A protein and the small-molecule ligand that binds it are described below.
Small molecule (SMILES): Nc1ncnc2c1ncn2[C@@H]1O[C@H](CO[P](=O)(O)OC(=O)[C@@H](N)Cc2c[nH]c3ccccc23)[C@@H](O)[C@H]1O

Binding-site contacts:
Ligand atom O5' contacts residue ASN20 of chain 1.B at 3.4 Å (h-bond).
Ligand atom C8 contacts residue EDO1 of chain 1.E at 3.2 Å.
Ligand atom C4 contacts residue GLY19 of chain 1.B at 3.4 Å.
Ligand atom NE1 contacts residue ASP135 of chain 1.B at 3.0 Å (salt-bridge).
Ligand atom N3 contacts residue ALA184 of chain 1.B at 3.6 Å.
Ligand atom CZ3 contacts residue SER8 of chain 1.B at 3.6 Å.
Ligand atom NH3 contacts residue GLN150 of chain 1.B at 3.1 Å (h-bond).
Ligand atom O2P contacts residue LYS198 of chain 1.B at 3.4 Å.
Ligand atom NH3 contacts residue TYR128 of chain 1.B at 2.7 Å (h-bond).
Ligand atom N1 contacts residue GLY19 of chain 1.B at 3.5 Å (h-bond).
Ligand atom C2 contacts residue ALA184 of chain 1.B at 3.2 Å (hydrophobic).
Ligand atom N6 contacts residue MET196 of chain 1.B at 2.9 Å (h-bond).
Ligand atom O2' contacts residue GLY147 of chain 1.B at 2.8 Å (h-bond).
Ligand atom O2' contacts residue ASP149 of chain 1.B at 2.6 Å (salt-bridge).
Ligand atom CB contacts residue GLY9 of chain 1.B at 3.6 Å.
Ligand atom O3' contacts residue GLY147 of chain 1.B at 3.3 Å (h-bond).
Ligand atom N6 contacts residue LYS195 of chain 1.B at 3.3 Å.
Ligand atom O2P contacts residue EDO1 of chain 1.E at 2.9 Å (h-bond).
Ligand atom C2' contacts residue ASP149 of chain 1.B at 3.4 Å.
Ligand atom O3' contacts residue VAL146 of chain 1.B at 3.3 Å.
Ligand atom N6 contacts residue VAL186 of chain 1.B at 2.9 Å (h-bond).
Ligand atom N3 contacts residue GLY23 of chain 1.B at 3.6 Å.
Ligand atom N1 contacts residue ARG185 of chain 1.B at 3.6 Å.
Ligand atom O1P contacts residue LYS198 of chain 1.B at 3.3 Å.
Ligand atom N1 contacts residue VAL186 of chain 1.B at 2.9 Å (h-bond).
Ligand atom C2 contacts residue GLY19 of chain 1.B at 3.0 Å.
Ligand atom CE3 contacts residue GLY9 of chain 1.B at 3.5 Å.
Ligand atom C8 contacts residue ASN20 of chain 1.B at 3.2 Å.
Ligand atom CZ3 contacts residue GLY9 of chain 1.B at 3.6 Å.
Ligand atom C5' contacts residue ASN20 of chain 1.B at 3.4 Å.
Ligand atom O1P contacts residue GLN11 of chain 1.B at 3.0 Å (h-bond).
Ligand atom O1P contacts residue ALA10 of chain 1.B at 3.6 Å.
Ligand atom O4' contacts residue ASN20 of chain 1.B at 3.1 Å (h-bond).
Ligand atom O contacts residue GLN150 of chain 1.B at 2.7 Å (h-bond).
Ligand atom N7 contacts residue LYS195 of chain 1.B at 3.1 Å (salt-bridge).
Ligand atom NH3 contacts residue MET132 of chain 1.B at 3.5 Å (h-bond).
Ligand atom O2' contacts residue GLN150 of chain 1.B at 3.2 Å.
Ligand atom N3 contacts residue GLY19 of chain 1.B at 3.0 Å (h-bond).
Ligand atom N7 contacts residue EDO1 of chain 1.E at 3.4 Å (h-bond).
Ligand atom CA contacts residue TYR128 of chain 1.B at 3.5 Å (hydrophobic).

Sequence of chain 1.B:
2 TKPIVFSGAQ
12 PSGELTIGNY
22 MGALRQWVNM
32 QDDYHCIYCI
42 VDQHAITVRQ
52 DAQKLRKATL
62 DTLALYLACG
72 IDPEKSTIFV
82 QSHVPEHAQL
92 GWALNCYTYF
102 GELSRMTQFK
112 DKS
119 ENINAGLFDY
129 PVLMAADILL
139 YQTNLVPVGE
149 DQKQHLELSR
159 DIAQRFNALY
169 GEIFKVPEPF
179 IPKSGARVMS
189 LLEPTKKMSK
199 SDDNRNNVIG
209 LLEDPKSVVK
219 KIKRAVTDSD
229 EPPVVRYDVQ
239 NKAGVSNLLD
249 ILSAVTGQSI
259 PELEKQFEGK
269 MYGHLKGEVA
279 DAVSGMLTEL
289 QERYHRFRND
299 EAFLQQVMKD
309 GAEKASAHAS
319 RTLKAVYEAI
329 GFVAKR